Binding-site contacts:
Ligand atom C6 contacts residue SER234 of chain 1.D at 4.2 Å.
Ligand atom C4 contacts residue SER234 of chain 1.D at 2.3 Å.
Ligand atom C9 contacts residue THR230 of chain 1.D at 4.1 Å.
Ligand atom C5 contacts residue SER234 of chain 1.D at 2.9 Å.
Ligand atom C6 contacts residue SER234 of chain 1.E at 4.4 Å.
Ligand atom C4 contacts residue THR230 of chain 1.D at 4.4 Å.
Ligand atom C3 contacts residue SER234 of chain 1.D at 3.2 Å.
Ligand atom C2 contacts residue SER234 of chain 1.D at 4.4 Å.
Ligand atom C3 contacts residue SER234 of chain 1.C at 4.3 Å.
Ligand atom C5 contacts residue SER234 of chain 1.C at 3.8 Å.
Ligand atom C2 contacts residue SER234 of chain 1.E at 4.5 Å.
Ligand atom C10 contacts residue SER234 of chain 1.A at 4.5 Å.
Ligand atom C11 contacts residue LMT1 of chain 1.F at 3.8 Å.
Ligand atom C9 contacts residue THR230 of chain 1.E at 3.2 Å.
Ligand atom C8 contacts residue THR230 of chain 1.B at 3.9 Å.
Ligand atom C8 contacts residue THR230 of chain 1.C at 3.8 Å.
Ligand atom C12 contacts residue SER234 of chain 1.B at 3.5 Å.
Ligand atom C9 contacts residue THR230 of chain 1.A at 4.2 Å.
Ligand atom C1 contacts residue SER234 of chain 1.A at 4.0 Å.
Ligand atom C6 contacts residue SER234 of chain 1.C at 4.3 Å.
Ligand atom C12 contacts residue SER234 of chain 1.C at 4.4 Å.
Ligand atom C7 contacts residue THR230 of chain 1.A at 4.5 Å.
Ligand atom C12 contacts residue ILE237 of chain 1.C at 3.9 Å (hydrophobic).
Ligand atom O1 contacts residue SER234 of chain 1.A at 2.8 Å (h-bond).
Ligand atom C1 contacts residue SER234 of chain 1.B at 4.3 Å.
Ligand atom C3 contacts residue THR230 of chain 1.D at 3.9 Å.
Ligand atom C1 contacts residue SER234 of chain 1.E at 4.2 Å.
Ligand atom C4 contacts residue SER234 of chain 1.C at 3.8 Å.
Ligand atom O1 contacts residue SER234 of chain 1.B at 3.8 Å.
Ligand atom C11 contacts residue ILE237 of chain 1.E at 4.4 Å (hydrophobic).

Sequence of chain 1.D:
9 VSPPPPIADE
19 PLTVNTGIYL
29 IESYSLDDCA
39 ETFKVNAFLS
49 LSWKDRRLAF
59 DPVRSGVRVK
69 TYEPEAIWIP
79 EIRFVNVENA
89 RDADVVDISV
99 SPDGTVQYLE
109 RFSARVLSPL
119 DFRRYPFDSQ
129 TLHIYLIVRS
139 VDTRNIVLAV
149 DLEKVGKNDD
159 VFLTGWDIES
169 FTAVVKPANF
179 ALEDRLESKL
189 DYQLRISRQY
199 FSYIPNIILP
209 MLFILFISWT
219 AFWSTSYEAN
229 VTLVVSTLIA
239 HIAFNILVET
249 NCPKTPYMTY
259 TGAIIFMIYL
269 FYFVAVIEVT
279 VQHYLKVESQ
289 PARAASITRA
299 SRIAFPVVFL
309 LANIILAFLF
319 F

Sequence of chain 1.B:
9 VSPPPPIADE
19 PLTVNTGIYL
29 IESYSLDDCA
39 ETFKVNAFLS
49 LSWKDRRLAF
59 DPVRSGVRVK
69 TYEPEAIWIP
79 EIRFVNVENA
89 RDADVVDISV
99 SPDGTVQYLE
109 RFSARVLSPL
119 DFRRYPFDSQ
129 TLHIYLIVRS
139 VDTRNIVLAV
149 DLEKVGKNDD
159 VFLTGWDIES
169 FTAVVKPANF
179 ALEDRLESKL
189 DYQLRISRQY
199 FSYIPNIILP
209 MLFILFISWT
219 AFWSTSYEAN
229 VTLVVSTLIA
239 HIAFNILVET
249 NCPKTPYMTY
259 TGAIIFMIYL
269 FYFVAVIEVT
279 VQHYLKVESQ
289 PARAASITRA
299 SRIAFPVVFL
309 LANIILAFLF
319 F

Sequence of chain 1.C:
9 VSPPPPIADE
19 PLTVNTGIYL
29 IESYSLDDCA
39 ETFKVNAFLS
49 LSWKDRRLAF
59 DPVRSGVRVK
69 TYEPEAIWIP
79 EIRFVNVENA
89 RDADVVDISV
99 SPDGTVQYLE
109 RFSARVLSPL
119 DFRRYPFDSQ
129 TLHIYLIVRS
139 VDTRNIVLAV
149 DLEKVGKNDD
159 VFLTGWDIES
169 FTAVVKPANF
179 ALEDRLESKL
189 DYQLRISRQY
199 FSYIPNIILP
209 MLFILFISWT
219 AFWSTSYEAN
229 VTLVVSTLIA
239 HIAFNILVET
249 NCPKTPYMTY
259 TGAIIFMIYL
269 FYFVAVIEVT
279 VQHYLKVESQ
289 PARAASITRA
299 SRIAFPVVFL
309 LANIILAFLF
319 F

Sequence of chain 1.E:
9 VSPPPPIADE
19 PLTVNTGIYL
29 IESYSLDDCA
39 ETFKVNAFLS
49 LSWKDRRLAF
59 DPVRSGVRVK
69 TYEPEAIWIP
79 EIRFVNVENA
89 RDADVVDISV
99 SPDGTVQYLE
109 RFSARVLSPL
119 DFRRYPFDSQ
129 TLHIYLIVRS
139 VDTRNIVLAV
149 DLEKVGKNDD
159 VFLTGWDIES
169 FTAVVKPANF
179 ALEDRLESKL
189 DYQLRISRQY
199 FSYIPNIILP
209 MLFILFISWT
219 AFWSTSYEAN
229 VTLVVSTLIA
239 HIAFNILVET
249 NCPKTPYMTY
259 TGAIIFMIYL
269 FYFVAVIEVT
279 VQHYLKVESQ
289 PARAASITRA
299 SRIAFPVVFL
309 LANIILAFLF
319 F

The protein below binds the small molecule below.
Small molecule (SMILES): CC(C)c1cccc(C(C)C)c1O

Sequence of chain 1.A:
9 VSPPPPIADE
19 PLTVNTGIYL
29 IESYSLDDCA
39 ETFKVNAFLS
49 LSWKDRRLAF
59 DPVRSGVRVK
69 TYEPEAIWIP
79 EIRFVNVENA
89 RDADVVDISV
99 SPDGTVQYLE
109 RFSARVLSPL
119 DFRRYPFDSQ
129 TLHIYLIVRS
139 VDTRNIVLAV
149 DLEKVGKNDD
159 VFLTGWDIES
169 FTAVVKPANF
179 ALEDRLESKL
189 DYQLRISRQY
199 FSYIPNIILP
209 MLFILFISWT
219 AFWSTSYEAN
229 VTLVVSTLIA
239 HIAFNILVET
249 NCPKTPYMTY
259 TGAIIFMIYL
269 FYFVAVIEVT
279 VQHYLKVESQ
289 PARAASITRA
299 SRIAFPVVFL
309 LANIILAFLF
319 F